Sequence of chain 15.A:
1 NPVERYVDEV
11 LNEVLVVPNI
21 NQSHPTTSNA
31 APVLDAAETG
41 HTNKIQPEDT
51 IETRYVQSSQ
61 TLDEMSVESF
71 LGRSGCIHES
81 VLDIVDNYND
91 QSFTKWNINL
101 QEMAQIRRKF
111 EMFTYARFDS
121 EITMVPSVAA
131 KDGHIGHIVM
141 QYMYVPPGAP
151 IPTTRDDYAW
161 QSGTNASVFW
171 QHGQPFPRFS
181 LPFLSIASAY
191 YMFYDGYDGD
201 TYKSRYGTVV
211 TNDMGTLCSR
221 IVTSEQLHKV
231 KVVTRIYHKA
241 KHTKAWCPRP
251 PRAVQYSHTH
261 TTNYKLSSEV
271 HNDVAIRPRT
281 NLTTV

Binding-site contacts:
Ligand atom O1 contacts residue MET214 of chain 15.A at 3.2 Å.
Ligand atom N5A contacts residue LEU217 of chain 15.A at 3.7 Å.
Ligand atom C5B contacts residue LEU181 of chain 15.A at 3.6 Å (hydrophobic).
Ligand atom N1A contacts residue PHE179 of chain 15.A at 3.2 Å.
Ligand atom N2A contacts residue PHE179 of chain 15.A at 3.3 Å.
Ligand atom CM3 contacts residue TYR190 of chain 15.A at 3.8 Å (hydrophobic).
Ligand atom O1 contacts residue LEU100 of chain 15.A at 3.8 Å.
Ligand atom N2 contacts residue LEU100 of chain 15.A at 3.8 Å.
Ligand atom N3A contacts residue TYR144 of chain 15.A at 3.2 Å.
Ligand atom C5B contacts residue TYR144 of chain 15.A at 3.7 Å (hydrophobic).
Ligand atom C3C contacts residue LEU181 of chain 15.A at 4.0 Å (hydrophobic).
Ligand atom N3A contacts residue PHE179 of chain 15.A at 3.6 Å.
Ligand atom N5A contacts residue PHE179 of chain 15.A at 3.2 Å.
Ligand atom C1B contacts residue LEU181 of chain 15.A at 3.9 Å (hydrophobic).
Ligand atom C4A contacts residue PHE179 of chain 15.A at 3.5 Å (hydrophobic).
Ligand atom C4 contacts residue TYR190 of chain 15.A at 3.8 Å (hydrophobic).
Ligand atom CM6 contacts residue LEU184 of chain 15.A at 3.6 Å (hydrophobic).
Ligand atom N1A contacts residue MET124 of chain 15.A at 3.9 Å.
Ligand atom C1C contacts residue MET214 of chain 15.A at 3.4 Å (hydrophobic).
Ligand atom C5 contacts residue LEU100 of chain 15.A at 4.0 Å (hydrophobic).
Ligand atom N2 contacts residue MET214 of chain 15.A at 3.7 Å.
Ligand atom CM4 contacts residue ALA166 of chain 15.A at 3.1 Å (hydrophobic).
Ligand atom C3 contacts residue LEU100 of chain 15.A at 3.7 Å (hydrophobic).
Ligand atom C4 contacts residue MET214 of chain 15.A at 4.0 Å (hydrophobic).
Ligand atom O1B contacts residue ILE98 of chain 15.A at 3.1 Å.
Ligand atom CM2 contacts residue ILE122 of chain 15.A at 3.9 Å (hydrophobic).
Ligand atom C4 contacts residue LEU100 of chain 15.A at 3.8 Å (hydrophobic).
Ligand atom N2A contacts residue TYR144 of chain 15.A at 4.0 Å.
Ligand atom CM6 contacts residue LEU181 of chain 15.A at 3.8 Å (hydrophobic).
Ligand atom CM4 contacts residue TYR142 of chain 15.A at 3.9 Å (hydrophobic).
Ligand atom C4A contacts residue TYR144 of chain 15.A at 3.5 Å (hydrophobic).
Ligand atom C6B contacts residue LEU181 of chain 15.A at 3.5 Å (hydrophobic).
Ligand atom C5 contacts residue MET214 of chain 15.A at 3.7 Å (hydrophobic).
Ligand atom C1B contacts residue ILE98 of chain 15.A at 3.6 Å (hydrophobic).
Ligand atom CM4 contacts residue VAL168 of chain 15.A at 3.9 Å (hydrophobic).
Ligand atom C6B contacts residue ILE98 of chain 15.A at 3.8 Å (hydrophobic).
Ligand atom CM2 contacts residue ILE77 of chain 15.A at 3.9 Å (hydrophobic).
Ligand atom CM6 contacts residue TYR144 of chain 15.A at 3.7 Å (hydrophobic).
Ligand atom N1A contacts residue LEU217 of chain 15.A at 3.4 Å.
Ligand atom CM4 contacts residue TYR144 of chain 15.A at 3.8 Å (hydrophobic).

This small molecule binds to this protein.
Small molecule (SMILES): Cc1cc(CCCOc2c(C)cc(-n3nnc(C)n3)cc2C)on1